The small molecule below binds the protein below.
Small molecule (SMILES): O=Cc1c(O)ccc2ccccc12

Sequence of chain 1.A:
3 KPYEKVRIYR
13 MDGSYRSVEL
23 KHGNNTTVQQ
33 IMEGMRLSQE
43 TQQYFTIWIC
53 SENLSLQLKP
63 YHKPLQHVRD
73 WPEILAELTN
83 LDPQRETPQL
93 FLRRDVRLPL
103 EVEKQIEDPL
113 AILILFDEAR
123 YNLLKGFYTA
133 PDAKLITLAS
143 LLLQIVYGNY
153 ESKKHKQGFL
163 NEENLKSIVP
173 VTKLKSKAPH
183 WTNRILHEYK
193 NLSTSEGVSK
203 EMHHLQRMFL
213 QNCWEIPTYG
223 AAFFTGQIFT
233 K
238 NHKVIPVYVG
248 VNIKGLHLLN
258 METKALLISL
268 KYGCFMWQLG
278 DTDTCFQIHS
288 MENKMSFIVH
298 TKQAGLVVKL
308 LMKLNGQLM

Binding-site contacts:
Ligand atom O1 contacts residue LEU307 of chain 1.A at 4.3 Å.
Ligand atom C8 contacts residue LEU58 of chain 1.A at 3.7 Å (hydrophobic).
Ligand atom O1 contacts residue LYS310 of chain 1.A at 3.0 Å (salt-bridge).
Ligand atom O2 contacts residue LEU307 of chain 1.A at 4.4 Å.
Ligand atom C7 contacts residue TRP50 of chain 1.A at 4.5 Å (hydrophobic).
Ligand atom O2 contacts residue LYS306 of chain 1.A at 3.7 Å.
Ligand atom C6 contacts residue LEU58 of chain 1.A at 4.4 Å (hydrophobic).
Ligand atom C8 contacts residue SER57 of chain 1.A at 4.4 Å.
Ligand atom C3 contacts residue LEU307 of chain 1.A at 3.6 Å (hydrophobic).
Ligand atom C4 contacts residue VAL98 of chain 1.A at 3.6 Å (hydrophobic).
Ligand atom C6 contacts residue TRP50 of chain 1.A at 4.3 Å (hydrophobic).
Ligand atom O1 contacts residue LYS61 of chain 1.A at 3.1 Å (salt-bridge).
Ligand atom C8 contacts residue GLN59 of chain 1.A at 4.2 Å.
Ligand atom C3 contacts residue LYS61 of chain 1.A at 3.8 Å.
Ligand atom C10 contacts residue GLN59 of chain 1.A at 4.4 Å.
Ligand atom C3 contacts residue VAL98 of chain 1.A at 4.2 Å (hydrophobic).
Ligand atom C9 contacts residue PHE226 of chain 1.A at 4.0 Å (hydrophobic).
Ligand atom C9 contacts residue LEU58 of chain 1.A at 4.5 Å (hydrophobic).
Ligand atom C1 contacts residue LEU307 of chain 1.A at 4.4 Å (hydrophobic).
Ligand atom C3 contacts residue GLN59 of chain 1.A at 4.2 Å.
Ligand atom C6 contacts residue GLN59 of chain 1.A at 3.3 Å.
Ligand atom C6 contacts residue ALA224 of chain 1.A at 4.3 Å (hydrophobic).
Ligand atom C5 contacts residue GLN59 of chain 1.A at 3.6 Å.
Ligand atom C2 contacts residue LEU307 of chain 1.A at 3.9 Å (hydrophobic).
Ligand atom C5 contacts residue LEU307 of chain 1.A at 4.4 Å (hydrophobic).
Ligand atom C2 contacts residue LYS61 of chain 1.A at 3.9 Å.
Ligand atom C8 contacts residue PHE226 of chain 1.A at 3.4 Å (hydrophobic).
Ligand atom C7 contacts residue ALA224 of chain 1.A at 4.4 Å (hydrophobic).
Ligand atom C7 contacts residue SER57 of chain 1.A at 4.0 Å.
Ligand atom C contacts residue LEU303 of chain 1.A at 4.3 Å (hydrophobic).
Ligand atom C7 contacts residue PHE226 of chain 1.A at 3.8 Å (hydrophobic).
Ligand atom C7 contacts residue LEU58 of chain 1.A at 3.9 Å (hydrophobic).
Ligand atom C4 contacts residue GLN59 of chain 1.A at 3.4 Å.
Ligand atom C9 contacts residue LEU303 of chain 1.A at 4.0 Å (hydrophobic).
Ligand atom C8 contacts residue LEU303 of chain 1.A at 4.2 Å (hydrophobic).
Ligand atom C4 contacts residue LEU307 of chain 1.A at 3.9 Å (hydrophobic).
Ligand atom C7 contacts residue GLN59 of chain 1.A at 3.5 Å.
Ligand atom C2 contacts residue LYS310 of chain 1.A at 4.3 Å.
Ligand atom O2 contacts residue LEU303 of chain 1.A at 3.4 Å (h-bond).